Sequence of chain 1.G:
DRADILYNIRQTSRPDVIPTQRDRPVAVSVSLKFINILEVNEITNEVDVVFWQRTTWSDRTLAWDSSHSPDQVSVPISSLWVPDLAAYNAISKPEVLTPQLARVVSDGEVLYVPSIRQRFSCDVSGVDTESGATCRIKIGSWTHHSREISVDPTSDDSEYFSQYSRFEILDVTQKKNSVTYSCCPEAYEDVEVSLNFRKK

This small molecule binds to this protein.
Small molecule (SMILES): CC(c1ccc(C(F)(F)F)nc1)[S@@](C)(=O)=NC#N

Sequence of chain 1.H:
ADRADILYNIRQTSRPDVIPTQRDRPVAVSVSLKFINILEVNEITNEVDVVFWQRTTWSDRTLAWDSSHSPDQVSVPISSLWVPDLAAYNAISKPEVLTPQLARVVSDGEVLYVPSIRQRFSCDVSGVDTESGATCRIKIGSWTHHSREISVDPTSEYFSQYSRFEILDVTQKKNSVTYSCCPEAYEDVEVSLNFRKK

Binding-site contacts:
Ligand atom N3 contacts residue TRP53 of chain 1.H at 3.9 Å.
Ligand atom C10 contacts residue TYR185 of chain 1.G at 3.0 Å (hydrophobic).
Ligand atom N2 contacts residue CYS187 of chain 1.G at 3.0 Å (h-bond).
Ligand atom C8 contacts residue ARG104 of chain 1.H at 3.6 Å.
Ligand atom F3 contacts residue LEU102 of chain 1.H at 3.7 Å.
Ligand atom C2 contacts residue TRP143 of chain 1.G at 3.3 Å (hydrophobic).
Ligand atom C5 contacts residue CYS188 of chain 1.G at 4.0 Å (hydrophobic).
Ligand atom C4 contacts residue TYR192 of chain 1.G at 3.5 Å (hydrophobic).
Ligand atom C8 contacts residue LEU112 of chain 1.H at 3.7 Å (hydrophobic).
Ligand atom C1 contacts residue TYR192 of chain 1.G at 3.7 Å (hydrophobic).
Ligand atom O1 contacts residue TRP143 of chain 1.G at 2.9 Å.
Ligand atom C4 contacts residue CYS188 of chain 1.G at 4.0 Å (hydrophobic).
Ligand atom N1 contacts residue THR144 of chain 1.G at 4.0 Å.
Ligand atom C1 contacts residue TRP143 of chain 1.G at 3.4 Å (hydrophobic).
Ligand atom C5 contacts residue TYR192 of chain 1.G at 3.6 Å (hydrophobic).
Ligand atom F3 contacts residue ARG104 of chain 1.H at 3.4 Å.
Ligand atom C3 contacts residue TRP143 of chain 1.G at 2.9 Å (hydrophobic).
Ligand atom F1 contacts residue TYR113 of chain 1.H at 3.5 Å.
Ligand atom C4 contacts residue CYS187 of chain 1.G at 3.8 Å (hydrophobic).
Ligand atom F3 contacts residue ALA103 of chain 1.H at 3.8 Å.
Ligand atom F1 contacts residue VAL114 of chain 1.H at 3.2 Å.
Ligand atom C1 contacts residue TYR89 of chain 1.G at 3.6 Å (hydrophobic).
Ligand atom C4 contacts residue TRP143 of chain 1.G at 3.6 Å (hydrophobic).
Ligand atom N3 contacts residue CYS187 of chain 1.G at 3.4 Å.
Ligand atom C9 contacts residue CYS187 of chain 1.G at 3.2 Å (hydrophobic).
Ligand atom C1 contacts residue TYR185 of chain 1.G at 3.9 Å (hydrophobic).
Ligand atom C6 contacts residue VAL114 of chain 1.H at 4.0 Å (hydrophobic).
Ligand atom C6 contacts residue TRP143 of chain 1.G at 4.0 Å (hydrophobic).
Ligand atom N1 contacts residue TRP143 of chain 1.G at 3.5 Å (h-bond).
Ligand atom F1 contacts residue LEU112 of chain 1.H at 3.0 Å.
Ligand atom C7 contacts residue VAL114 of chain 1.H at 4.0 Å (hydrophobic).
Ligand atom N1 contacts residue VAL114 of chain 1.H at 3.8 Å.
Ligand atom O1 contacts residue VAL114 of chain 1.H at 3.9 Å.
Ligand atom F2 contacts residue LEU112 of chain 1.H at 3.3 Å.
Ligand atom O1 contacts residue TRP53 of chain 1.H at 3.6 Å.
Ligand atom F3 contacts residue LEU112 of chain 1.H at 3.7 Å.
Ligand atom C10 contacts residue TRP53 of chain 1.H at 3.5 Å (hydrophobic).
Ligand atom F2 contacts residue ARG104 of chain 1.H at 2.8 Å.
Ligand atom C7 contacts residue TRP143 of chain 1.G at 2.9 Å (hydrophobic).
Ligand atom F3 contacts residue THR144 of chain 1.G at 3.4 Å.